Sequence of chain 11.A:
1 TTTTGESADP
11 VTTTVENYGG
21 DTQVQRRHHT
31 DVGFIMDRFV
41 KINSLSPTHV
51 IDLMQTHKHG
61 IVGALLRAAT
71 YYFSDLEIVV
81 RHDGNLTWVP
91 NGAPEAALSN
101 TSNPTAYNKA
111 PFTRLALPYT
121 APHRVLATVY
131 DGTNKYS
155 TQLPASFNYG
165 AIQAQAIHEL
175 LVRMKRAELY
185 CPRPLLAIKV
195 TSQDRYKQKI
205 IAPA

Sequence of chain 11.B:
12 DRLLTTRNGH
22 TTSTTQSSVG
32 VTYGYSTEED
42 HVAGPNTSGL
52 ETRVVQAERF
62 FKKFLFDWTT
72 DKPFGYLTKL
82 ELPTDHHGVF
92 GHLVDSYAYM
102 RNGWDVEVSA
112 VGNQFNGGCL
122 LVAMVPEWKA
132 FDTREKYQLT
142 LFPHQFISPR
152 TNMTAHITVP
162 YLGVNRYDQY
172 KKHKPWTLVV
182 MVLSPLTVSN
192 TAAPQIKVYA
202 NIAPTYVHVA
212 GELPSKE

This protein binds this small molecule.
Small molecule (SMILES): O=C(O)[C@@H]1O[C@@H](O[C@H]2[C@H](O)[C@@H](NS(=O)(=O)O)[C@@H](O)O[C@@H]2COS(=O)(=O)O)[C@H](OS(=O)(=O)O)[C@@H](O)[C@@H]1O[C@H]1O[C@H](COS(=O)(=O)O)[C@@H](O)[C@H](O)[C@H]1NS(=O)(=O)O

Sequence of chain 15.C:
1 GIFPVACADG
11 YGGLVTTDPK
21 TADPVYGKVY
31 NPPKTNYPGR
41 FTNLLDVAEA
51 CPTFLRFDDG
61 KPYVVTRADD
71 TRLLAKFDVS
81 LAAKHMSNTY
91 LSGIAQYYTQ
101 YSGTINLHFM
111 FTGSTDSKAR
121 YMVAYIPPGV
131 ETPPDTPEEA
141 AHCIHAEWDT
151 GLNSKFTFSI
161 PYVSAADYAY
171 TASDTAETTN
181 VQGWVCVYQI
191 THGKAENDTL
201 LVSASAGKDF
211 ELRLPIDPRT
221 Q

Binding-site contacts:
Ligand atom O4S contacts residue ARG56 of chain 15.C at 2.5 Å (salt-bridge).
Ligand atom O3 contacts residue ASP59 of chain 15.C at 4.0 Å.
Ligand atom C3 contacts residue LYS193 of chain 11.A at 3.6 Å.
Ligand atom O1S contacts residue ASP58 of chain 15.C at 4.1 Å.
Ligand atom C5 contacts residue ARG135 of chain 11.B at 4.1 Å.
Ligand atom C1 contacts residue ASP133 of chain 11.B at 4.0 Å.
Ligand atom O1 contacts residue ASP133 of chain 11.B at 4.1 Å.
Ligand atom O3S contacts residue THR134 of chain 11.B at 3.3 Å (h-bond).
Ligand atom S2 contacts residue ARG135 of chain 11.B at 4.0 Å.
Ligand atom S1 contacts residue ASP59 of chain 15.C at 3.7 Å.
Ligand atom O6 contacts residue ARG135 of chain 11.B at 3.6 Å.
Ligand atom S2 contacts residue ASN88 of chain 15.C at 4.0 Å.
Ligand atom O3 contacts residue LYS193 of chain 11.A at 2.8 Å (salt-bridge).
Ligand atom O5 contacts residue LYS193 of chain 11.A at 3.6 Å.
Ligand atom O2S contacts residue ARG56 of chain 15.C at 4.1 Å.
Ligand atom O1S contacts residue ASP59 of chain 15.C at 3.0 Å.
Ligand atom O6S contacts residue ARG56 of chain 15.C at 3.7 Å.
Ligand atom O6S contacts residue ASN88 of chain 15.C at 3.9 Å.
Ligand atom O2S contacts residue ASP59 of chain 15.C at 3.2 Å.
Ligand atom O5S contacts residue ARG56 of chain 15.C at 3.6 Å (salt-bridge).
Ligand atom C6 contacts residue ARG135 of chain 11.B at 3.8 Å.
Ligand atom N2 contacts residue ARG56 of chain 15.C at 3.9 Å.
Ligand atom C5 contacts residue THR134 of chain 11.B at 3.9 Å.
Ligand atom O5 contacts residue ARG135 of chain 11.B at 3.2 Å.
Ligand atom S1 contacts residue ASP58 of chain 15.C at 3.7 Å.
Ligand atom C6 contacts residue THR134 of chain 11.B at 3.5 Å.
Ligand atom O6S contacts residue ARG135 of chain 11.B at 3.7 Å.
Ligand atom O5S contacts residue ARG135 of chain 11.B at 3.6 Å.
Ligand atom O6B contacts residue LYS193 of chain 11.A at 4.1 Å.
Ligand atom O5S contacts residue ASN88 of chain 15.C at 3.0 Å (h-bond).
Ligand atom S2 contacts residue ARG56 of chain 15.C at 3.4 Å (salt-bridge).
Ligand atom C4 contacts residue LYS193 of chain 11.A at 3.4 Å.
Ligand atom C3 contacts residue ARG56 of chain 15.C at 3.9 Å.
Ligand atom O2S contacts residue ASP58 of chain 15.C at 2.3 Å (salt-bridge).
Ligand atom O4 contacts residue THR195 of chain 11.A at 3.7 Å.
Ligand atom O6S contacts residue LYS193 of chain 11.A at 3.4 Å.
Ligand atom C2 contacts residue LYS193 of chain 11.A at 3.6 Å.
Ligand atom O3S contacts residue LYS193 of chain 11.A at 3.1 Å (salt-bridge).
Ligand atom O3 contacts residue ARG56 of chain 15.C at 3.9 Å.
Ligand atom O6 contacts residue LYS193 of chain 11.A at 3.5 Å.